Binding-site contacts:
Ligand atom C7 contacts residue PRO175 of chain 1.C at 3.8 Å (hydrophobic).
Ligand atom C7 contacts residue ASN176 of chain 1.C at 3.5 Å.
Ligand atom O3 contacts residue TYR187 of chain 1.C at 4.3 Å.
Ligand atom O3 contacts residue PHE186 of chain 1.C at 3.7 Å.
Ligand atom C8 contacts residue PRO175 of chain 1.C at 3.4 Å (hydrophobic).
Ligand atom C6 contacts residue TRP139 of chain 1.C at 3.4 Å (hydrophobic).
Ligand atom C8 contacts residue PHE186 of chain 1.C at 4.2 Å (hydrophobic).
Ligand atom N1 contacts residue PRO84 of chain 1.C at 4.2 Å.
Ligand atom O3 contacts residue ASN176 of chain 1.C at 4.0 Å.
Ligand atom O3 contacts residue PRO175 of chain 1.C at 3.5 Å (h-bond).
Ligand atom C7 contacts residue SER132 of chain 1.C at 3.7 Å.
Ligand atom C8 contacts residue SER132 of chain 1.C at 3.1 Å.
Ligand atom C1 contacts residue PHE186 of chain 1.C at 4.0 Å (hydrophobic).
Ligand atom C4 contacts residue ASN176 of chain 1.C at 4.1 Å.
Ligand atom O2 contacts residue TRP249 of chain 1.A at 2.9 Å.
Ligand atom C3 contacts residue PHE186 of chain 1.C at 3.5 Å (hydrophobic).
Ligand atom C1 contacts residue TRP249 of chain 1.A at 3.9 Å (hydrophobic).
Ligand atom C6 contacts residue TRP249 of chain 1.A at 3.2 Å (hydrophobic).
Ligand atom O3 contacts residue PHE12 of chain 1.C at 3.9 Å.
Ligand atom C6 contacts residue TYR187 of chain 1.C at 4.1 Å (hydrophobic).
Ligand atom C4 contacts residue TYR145 of chain 1.C at 3.8 Å (hydrophobic).
Ligand atom C7 contacts residue TYR145 of chain 1.C at 4.0 Å (hydrophobic).
Ligand atom C2 contacts residue TYR145 of chain 1.C at 3.5 Å (hydrophobic).
Ligand atom O2 contacts residue PHE86 of chain 1.C at 3.2 Å.
Ligand atom C4 contacts residue PHE186 of chain 1.C at 4.1 Å (hydrophobic).
Ligand atom C2 contacts residue PHE186 of chain 1.C at 3.2 Å (hydrophobic).
Ligand atom C5 contacts residue TYR187 of chain 1.C at 3.6 Å (hydrophobic).
Ligand atom C8 contacts residue PHE12 of chain 1.C at 4.0 Å (hydrophobic).
Ligand atom C7 contacts residue THR134 of chain 1.C at 4.2 Å.
Ligand atom O3 contacts residue TYR145 of chain 1.C at 4.2 Å.
Ligand atom C5 contacts residue TRP249 of chain 1.A at 3.9 Å (hydrophobic).
Ligand atom O1 contacts residue PRO84 of chain 1.C at 3.2 Å.
Ligand atom C8 contacts residue THR131 of chain 1.C at 4.3 Å.
Ligand atom C5 contacts residue TRP139 of chain 1.C at 3.5 Å (hydrophobic).
Ligand atom N1 contacts residue PHE86 of chain 1.C at 4.3 Å.
Ligand atom C4 contacts residue THR134 of chain 1.C at 4.2 Å.
Ligand atom N1 contacts residue TRP249 of chain 1.A at 3.6 Å.
Ligand atom C8 contacts residue TYR145 of chain 1.C at 3.2 Å (hydrophobic).
Ligand atom C3 contacts residue TYR145 of chain 1.C at 2.9 Å (hydrophobic).
Ligand atom C5 contacts residue ASN176 of chain 1.C at 3.7 Å.

The small molecule below binds the protein below.
Small molecule (SMILES): O=[N+]([O-])c1ccc([C@H]2CO2)cc1

Sequence of chain 1.C:
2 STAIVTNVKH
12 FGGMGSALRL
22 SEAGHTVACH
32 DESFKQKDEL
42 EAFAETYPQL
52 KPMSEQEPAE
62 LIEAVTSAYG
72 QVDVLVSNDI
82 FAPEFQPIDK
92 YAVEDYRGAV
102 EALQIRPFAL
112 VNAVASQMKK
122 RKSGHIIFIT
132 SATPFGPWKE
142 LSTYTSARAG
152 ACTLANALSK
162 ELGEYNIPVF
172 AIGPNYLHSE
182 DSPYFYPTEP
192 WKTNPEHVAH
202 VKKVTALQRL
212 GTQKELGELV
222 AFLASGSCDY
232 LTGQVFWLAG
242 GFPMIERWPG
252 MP

Sequence of chain 1.A:
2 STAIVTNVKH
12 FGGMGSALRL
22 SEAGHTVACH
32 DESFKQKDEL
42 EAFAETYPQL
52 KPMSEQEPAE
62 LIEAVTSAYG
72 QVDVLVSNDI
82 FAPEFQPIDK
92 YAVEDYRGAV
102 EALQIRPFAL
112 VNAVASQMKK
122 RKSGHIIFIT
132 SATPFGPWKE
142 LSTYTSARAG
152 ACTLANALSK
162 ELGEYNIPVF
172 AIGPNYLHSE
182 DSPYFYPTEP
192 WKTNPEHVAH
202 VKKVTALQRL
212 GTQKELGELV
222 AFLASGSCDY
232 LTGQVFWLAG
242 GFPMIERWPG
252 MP